This small molecule binds to this protein.
Small molecule (SMILES): CC(=O)N[C@H]1[C@H](O[C@H]2[C@H](O)[C@@H](NC(C)=O)CO[C@@H]2CO)O[C@H](CO)[C@@H](O)[C@@H]1O

Sequence of chain 1.D:
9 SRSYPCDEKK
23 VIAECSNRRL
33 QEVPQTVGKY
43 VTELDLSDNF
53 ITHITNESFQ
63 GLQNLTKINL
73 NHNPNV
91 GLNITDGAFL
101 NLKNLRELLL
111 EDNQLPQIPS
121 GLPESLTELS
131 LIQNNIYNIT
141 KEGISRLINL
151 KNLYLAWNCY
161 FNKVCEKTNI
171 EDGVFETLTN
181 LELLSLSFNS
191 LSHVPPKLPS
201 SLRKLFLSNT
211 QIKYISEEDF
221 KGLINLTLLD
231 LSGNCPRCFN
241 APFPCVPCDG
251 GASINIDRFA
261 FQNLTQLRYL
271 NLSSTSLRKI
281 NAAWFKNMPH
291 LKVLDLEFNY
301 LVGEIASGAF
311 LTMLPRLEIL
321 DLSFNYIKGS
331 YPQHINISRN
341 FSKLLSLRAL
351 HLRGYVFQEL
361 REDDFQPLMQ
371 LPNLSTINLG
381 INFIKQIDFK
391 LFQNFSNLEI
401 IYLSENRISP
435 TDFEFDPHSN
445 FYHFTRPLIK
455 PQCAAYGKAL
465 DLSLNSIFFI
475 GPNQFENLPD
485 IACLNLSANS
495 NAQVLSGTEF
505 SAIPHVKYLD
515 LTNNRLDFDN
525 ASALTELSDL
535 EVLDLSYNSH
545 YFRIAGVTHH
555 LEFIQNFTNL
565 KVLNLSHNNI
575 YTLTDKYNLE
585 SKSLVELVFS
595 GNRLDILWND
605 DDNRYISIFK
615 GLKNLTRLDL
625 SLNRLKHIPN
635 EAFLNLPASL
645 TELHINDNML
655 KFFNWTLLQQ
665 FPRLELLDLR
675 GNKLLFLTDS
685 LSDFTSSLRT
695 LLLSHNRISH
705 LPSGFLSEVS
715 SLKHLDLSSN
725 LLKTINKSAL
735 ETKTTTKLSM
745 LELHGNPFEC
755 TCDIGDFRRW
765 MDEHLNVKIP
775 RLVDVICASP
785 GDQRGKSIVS

Binding-site contacts:
Ligand atom C5 contacts residue SER467 of chain 1.D at 4.3 Å.
Ligand atom O6 contacts residue SER404 of chain 1.D at 3.7 Å.
Ligand atom O5 contacts residue SER491 of chain 1.D at 3.9 Å.
Ligand atom O6 contacts residue SER467 of chain 1.D at 2.8 Å (h-bond).
Ligand atom C6 contacts residue ARG450 of chain 1.D at 4.3 Å.
Ligand atom O7 contacts residue ASN489 of chain 1.D at 3.5 Å (h-bond).
Ligand atom C5 contacts residue ASN489 of chain 1.D at 3.7 Å.
Ligand atom N2 contacts residue ASP514 of chain 1.D at 3.0 Å (salt-bridge).
Ligand atom C6 contacts residue SER467 of chain 1.D at 3.9 Å.
Ligand atom C3 contacts residue ASN489 of chain 1.D at 3.8 Å.
Ligand atom C2 contacts residue ASN489 of chain 1.D at 2.4 Å.
Ligand atom O3 contacts residue LYS454 of chain 1.D at 3.9 Å.
Ligand atom C6 contacts residue LEU468 of chain 1.D at 3.9 Å (hydrophobic).
Ligand atom O7 contacts residue LYS454 of chain 1.D at 3.0 Å (salt-bridge).
Ligand atom C8 contacts residue ASP514 of chain 1.D at 3.7 Å.
Ligand atom C1 contacts residue SER491 of chain 1.D at 4.0 Å.
Ligand atom N2 contacts residue LYS454 of chain 1.D at 4.4 Å.
Ligand atom C1 contacts residue ASP514 of chain 1.D at 3.6 Å.
Ligand atom O5 contacts residue ASP465 of chain 1.D at 4.2 Å.
Ligand atom C5 contacts residue SER491 of chain 1.D at 4.1 Å.
Ligand atom O7 contacts residue ILE453 of chain 1.D at 3.6 Å.
Ligand atom O7 contacts residue ASP465 of chain 1.D at 4.3 Å.
Ligand atom C4 contacts residue ASN489 of chain 1.D at 4.3 Å.
Ligand atom O6 contacts residue LEU468 of chain 1.D at 3.6 Å.
Ligand atom O5 contacts residue ASN489 of chain 1.D at 2.4 Å (h-bond).
Ligand atom C5 contacts residue ARG450 of chain 1.D at 4.2 Å.
Ligand atom C2 contacts residue ASP514 of chain 1.D at 3.8 Å.
Ligand atom C1 contacts residue ASP465 of chain 1.D at 4.2 Å.
Ligand atom C7 contacts residue ASN489 of chain 1.D at 3.2 Å.
Ligand atom C7 contacts residue ASP514 of chain 1.D at 3.8 Å.
Ligand atom C7 contacts residue LYS454 of chain 1.D at 3.9 Å.
Ligand atom C8 contacts residue LYS454 of chain 1.D at 4.0 Å.
Ligand atom C8 contacts residue ASN489 of chain 1.D at 4.2 Å.
Ligand atom C8 contacts residue TYR512 of chain 1.D at 4.0 Å (hydrophobic).
Ligand atom C1 contacts residue SER467 of chain 1.D at 4.1 Å.
Ligand atom N2 contacts residue ASN489 of chain 1.D at 2.7 Å (h-bond).
Ligand atom C8 contacts residue CYS457 of chain 1.D at 3.9 Å (hydrophobic).
Ligand atom C3 contacts residue ASP514 of chain 1.D at 4.1 Å.
Ligand atom O5 contacts residue SER467 of chain 1.D at 3.4 Å.
Ligand atom C1 contacts residue ASN489 of chain 1.D at 1.4 Å.